A protein and the small-molecule ligand that binds it are described below.
Small molecule (SMILES): Cc1ccccc1Oc1ccc(Cn2cc(C3CC3)nn2)cc1O

Binding-site contacts:
Ligand atom CAC contacts residue MET123 of chain 1.A at 3.9 Å (hydrophobic).
Ligand atom NAN contacts residue GLN234 of chain 1.A at 3.3 Å (h-bond).
Ligand atom CAE contacts residue PHE117 of chain 1.A at 3.7 Å (hydrophobic).
Ligand atom CAA contacts residue ALA218 of chain 1.A at 3.5 Å (hydrophobic).
Ligand atom CAU contacts residue NAD1 of chain 1.G at 3.6 Å.
Ligand atom CAA contacts residue GLY116 of chain 1.A at 3.5 Å.
Ligand atom NAN contacts residue LEU238 of chain 1.A at 3.8 Å.
Ligand atom OAP contacts residue NAD1 of chain 1.G at 3.1 Å (h-bond).
Ligand atom CAG contacts residue MET219 of chain 1.A at 3.8 Å (hydrophobic).
Ligand atom CAL contacts residue PRO176 of chain 1.A at 3.5 Å (hydrophobic).
Ligand atom CAA contacts residue NAD1 of chain 1.G at 3.6 Å.
Ligand atom NAN contacts residue ILE222 of chain 1.A at 3.7 Å.
Ligand atom CAM contacts residue PHE169 of chain 1.A at 3.9 Å (hydrophobic).
Ligand atom CAJ contacts residue TYR178 of chain 1.A at 3.6 Å (hydrophobic).
Ligand atom CAK contacts residue ALA177 of chain 1.A at 3.9 Å (hydrophobic).
Ligand atom CAV contacts residue NAD1 of chain 1.G at 3.4 Å.
Ligand atom CAT contacts residue ILE222 of chain 1.A at 3.7 Å (hydrophobic).
Ligand atom CAF contacts residue ILE222 of chain 1.A at 3.7 Å (hydrophobic).
Ligand atom OAB contacts residue TYR178 of chain 1.A at 2.4 Å (h-bond).
Ligand atom CAU contacts residue ALA218 of chain 1.A at 3.6 Å (hydrophobic).
Ligand atom CAH contacts residue NAD1 of chain 1.G at 3.4 Å.
Ligand atom NAO contacts residue MET219 of chain 1.A at 3.6 Å.
Ligand atom CAD contacts residue MET123 of chain 1.A at 3.5 Å (hydrophobic).
Ligand atom CAH contacts residue MET219 of chain 1.A at 3.8 Å (hydrophobic).
Ligand atom NAO contacts residue ILE222 of chain 1.A at 3.8 Å.
Ligand atom OAP contacts residue ALA218 of chain 1.A at 3.8 Å.
Ligand atom CAR contacts residue NAD1 of chain 1.G at 3.2 Å.
Ligand atom CAI contacts residue TYR178 of chain 1.A at 3.3 Å (hydrophobic).
Ligand atom NAO contacts residue LEU238 of chain 1.A at 3.7 Å.
Ligand atom CAE contacts residue GLY116 of chain 1.A at 3.7 Å.
Ligand atom CAS contacts residue TYR178 of chain 1.A at 3.3 Å (hydrophobic).
Ligand atom OAB contacts residue NAD1 of chain 1.G at 2.6 Å (h-bond).
Ligand atom CAJ contacts residue PHE169 of chain 1.A at 3.6 Å (hydrophobic).
Ligand atom CAS contacts residue NAD1 of chain 1.G at 3.5 Å.
Ligand atom CAK contacts residue PRO176 of chain 1.A at 3.9 Å (hydrophobic).
Ligand atom CAI contacts residue NAD1 of chain 1.G at 3.7 Å.
Ligand atom CAM contacts residue NAD1 of chain 1.G at 3.2 Å.
Ligand atom CAQ contacts residue NAD1 of chain 1.G at 3.8 Å.
Ligand atom CAG contacts residue NAD1 of chain 1.G at 3.0 Å.
Ligand atom CAQ contacts residue ALA218 of chain 1.A at 3.5 Å (hydrophobic).

Sequence of chain 1.A:
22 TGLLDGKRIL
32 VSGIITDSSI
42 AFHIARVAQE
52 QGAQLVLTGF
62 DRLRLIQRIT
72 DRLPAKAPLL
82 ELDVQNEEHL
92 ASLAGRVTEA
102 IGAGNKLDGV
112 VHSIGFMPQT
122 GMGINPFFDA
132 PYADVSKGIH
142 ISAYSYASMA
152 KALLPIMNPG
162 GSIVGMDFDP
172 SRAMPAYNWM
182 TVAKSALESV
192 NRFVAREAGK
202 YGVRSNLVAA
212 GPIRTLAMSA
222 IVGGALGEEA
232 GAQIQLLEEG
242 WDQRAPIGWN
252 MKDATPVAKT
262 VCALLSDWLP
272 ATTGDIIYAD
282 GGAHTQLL